Sequence of chain 1.B:
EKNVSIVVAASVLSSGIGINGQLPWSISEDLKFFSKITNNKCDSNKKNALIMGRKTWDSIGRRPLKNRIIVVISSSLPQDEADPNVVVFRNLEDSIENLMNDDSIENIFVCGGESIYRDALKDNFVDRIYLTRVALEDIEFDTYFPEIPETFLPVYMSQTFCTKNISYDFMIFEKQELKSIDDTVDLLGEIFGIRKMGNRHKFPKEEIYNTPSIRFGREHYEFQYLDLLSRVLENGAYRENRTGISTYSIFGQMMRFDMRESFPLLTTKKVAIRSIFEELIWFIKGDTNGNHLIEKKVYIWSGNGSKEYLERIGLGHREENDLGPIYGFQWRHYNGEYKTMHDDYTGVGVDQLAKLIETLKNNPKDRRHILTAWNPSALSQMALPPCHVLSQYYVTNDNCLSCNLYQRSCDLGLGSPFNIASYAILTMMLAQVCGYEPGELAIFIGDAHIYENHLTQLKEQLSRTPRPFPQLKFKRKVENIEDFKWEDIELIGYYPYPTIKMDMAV

Binding-site contacts:
Ligand atom NA4 contacts residue CYS113 of chain 1.B at 3.3 Å.
Ligand atom C7 contacts residue LEU25 of chain 1.B at 3.6 Å (hydrophobic).
Ligand atom C2 contacts residue ALA11 of chain 1.B at 3.6 Å (hydrophobic).
Ligand atom C4 contacts residue VAL9 of chain 1.B at 3.6 Å (hydrophobic).
Ligand atom CM contacts residue ILE62 of chain 1.B at 3.7 Å (hydrophobic).
Ligand atom NA4 contacts residue VAL10 of chain 1.B at 3.8 Å.
Ligand atom C4 contacts residue PHE36 of chain 1.B at 3.5 Å (hydrophobic).
Ligand atom O2 contacts residue ARG70 of chain 1.B at 3.0 Å (salt-bridge).
Ligand atom C14 contacts residue ILE62 of chain 1.B at 3.5 Å (hydrophobic).
Ligand atom C15 contacts residue ILE62 of chain 1.B at 3.8 Å (hydrophobic).
Ligand atom NA2 contacts residue ALA11 of chain 1.B at 3.4 Å.
Ligand atom CT contacts residue SER37 of chain 1.B at 3.5 Å.
Ligand atom N3 contacts residue VAL9 of chain 1.B at 3.3 Å.
Ligand atom O1 contacts residue LEU67 of chain 1.B at 3.5 Å.
Ligand atom CB contacts residue LEU33 of chain 1.B at 3.8 Å (hydrophobic).
Ligand atom NA4 contacts residue VAL9 of chain 1.B at 2.7 Å (h-bond).
Ligand atom NA2 contacts residue VAL10 of chain 1.B at 3.4 Å (h-bond).
Ligand atom C6 contacts residue NDP1 of chain 1.K at 3.5 Å.
Ligand atom O1 contacts residue SER37 of chain 1.B at 3.7 Å.
Ligand atom O1 contacts residue ARG70 of chain 1.B at 2.8 Å (salt-bridge).
Ligand atom C2 contacts residue VAL10 of chain 1.B at 3.6 Å (hydrophobic).
Ligand atom NA2 contacts residue THR134 of chain 1.B at 3.1 Å (h-bond).
Ligand atom CT contacts residue ARG70 of chain 1.B at 3.3 Å.
Ligand atom N1 contacts residue ALA11 of chain 1.B at 3.5 Å.
Ligand atom C16 contacts residue PHE36 of chain 1.B at 3.5 Å (hydrophobic).
Ligand atom C2 contacts residue ASP32 of chain 1.B at 3.6 Å.
Ligand atom NA4 contacts residue PHE36 of chain 1.B at 3.5 Å.
Ligand atom N3 contacts residue VAL10 of chain 1.B at 3.3 Å (h-bond).
Ligand atom C9 contacts residue NDP1 of chain 1.K at 3.6 Å.
Ligand atom N10 contacts residue ILE62 of chain 1.B at 3.7 Å.
Ligand atom N3 contacts residue ALA11 of chain 1.B at 3.8 Å.
Ligand atom NA2 contacts residue ASP32 of chain 1.B at 2.8 Å (salt-bridge).
Ligand atom N5 contacts residue NDP1 of chain 1.K at 3.3 Å.
Ligand atom N1 contacts residue ASP32 of chain 1.B at 2.9 Å (salt-bridge).
Ligand atom C4A contacts residue NDP1 of chain 1.K at 3.1 Å.
Ligand atom C8A contacts residue NDP1 of chain 1.K at 3.5 Å.
Ligand atom C4 contacts residue NDP1 of chain 1.K at 3.3 Å.
Ligand atom NA4 contacts residue TYR119 of chain 1.B at 3.8 Å.
Ligand atom N3 contacts residue NDP1 of chain 1.K at 3.7 Å.
Ligand atom O2 contacts residue SER37 of chain 1.B at 2.9 Å (h-bond).

The protein below binds the small molecule below.
Small molecule (SMILES): CN(Cc1cnc2nc(N)nc(N)c2n1)c1ccc(C(=O)N[C@@H](CCC(=O)O)C(=O)O)cc1